Sequence of chain 1.A:
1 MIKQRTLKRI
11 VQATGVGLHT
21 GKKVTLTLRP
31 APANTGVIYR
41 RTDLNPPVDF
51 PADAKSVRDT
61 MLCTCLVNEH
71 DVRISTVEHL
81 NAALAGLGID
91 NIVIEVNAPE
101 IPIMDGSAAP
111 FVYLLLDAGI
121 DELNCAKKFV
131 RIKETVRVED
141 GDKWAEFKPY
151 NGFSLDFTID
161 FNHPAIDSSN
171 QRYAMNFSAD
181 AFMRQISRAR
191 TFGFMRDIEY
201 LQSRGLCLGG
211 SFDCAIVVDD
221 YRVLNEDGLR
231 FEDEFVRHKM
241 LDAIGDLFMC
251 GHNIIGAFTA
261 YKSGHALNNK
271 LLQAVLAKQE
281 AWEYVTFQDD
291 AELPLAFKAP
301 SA

Binding-site contacts:
Ligand atom C17 contacts residue SER211 of chain 1.A at 3.4 Å.
Ligand atom C15 contacts residue GLY210 of chain 1.A at 3.4 Å.
Ligand atom C12 contacts residue ILE198 of chain 1.A at 3.6 Å (hydrophobic).
Ligand atom C21 contacts residue GLN202 of chain 1.A at 3.5 Å.
Ligand atom C05 contacts residue THR191 of chain 1.A at 3.6 Å.
Ligand atom C28 contacts residue THR191 of chain 1.A at 3.5 Å.
Ligand atom O04 contacts residue ASP242 of chain 1.A at 2.7 Å (salt-bridge).
Ligand atom C14 contacts residue ILE198 of chain 1.A at 3.3 Å (hydrophobic).
Ligand atom C21 contacts residue GLY210 of chain 1.A at 3.3 Å.
Ligand atom C28 contacts residue PHE192 of chain 1.A at 3.6 Å (hydrophobic).
Ligand atom O01 contacts residue ZN1 of chain 1.B at 2.4 Å.
Ligand atom O01 contacts residue HIS238 of chain 1.A at 3.3 Å (h-bond).
Ligand atom N03 contacts residue ASP242 of chain 1.A at 3.1 Å (salt-bridge).
Ligand atom C29 contacts residue LEU62 of chain 1.A at 2.8 Å (hydrophobic).
Ligand atom C02 contacts residue THR191 of chain 1.A at 3.2 Å.
Ligand atom O01 contacts residue THR191 of chain 1.A at 2.2 Å (h-bond).
Ligand atom C14 contacts residue SER211 of chain 1.A at 3.6 Å.
Ligand atom C16 contacts residue GLY210 of chain 1.A at 3.6 Å.
Ligand atom N06 contacts residue THR191 of chain 1.A at 2.9 Å (h-bond).
Ligand atom C17 contacts residue PHE212 of chain 1.A at 3.5 Å (hydrophobic).
Ligand atom C24 contacts residue PHE192 of chain 1.A at 3.4 Å (hydrophobic).
Ligand atom C15 contacts residue ILE198 of chain 1.A at 3.5 Å (hydrophobic).
Ligand atom O04 contacts residue HIS79 of chain 1.A at 3.1 Å (h-bond).
Ligand atom N03 contacts residue HIS265 of chain 1.A at 2.9 Å (h-bond).
Ligand atom C02 contacts residue ASP242 of chain 1.A at 3.6 Å.
Ligand atom O01 contacts residue HIS79 of chain 1.A at 3.6 Å.
Ligand atom O04 contacts residue ZN1 of chain 1.B at 2.0 Å.
Ligand atom O27 contacts residue ASP242 of chain 1.A at 3.7 Å.
Ligand atom N03 contacts residue ZN1 of chain 1.B at 2.9 Å.
Ligand atom C21 contacts residue ILE198 of chain 1.A at 3.6 Å (hydrophobic).
Ligand atom O04 contacts residue GLU78 of chain 1.A at 3.1 Å (salt-bridge).
Ligand atom C16 contacts residue SER211 of chain 1.A at 3.5 Å.
Ligand atom C14 contacts residue GLY210 of chain 1.A at 3.5 Å.
Ligand atom C08 contacts residue THR191 of chain 1.A at 3.4 Å.
Ligand atom C07 contacts residue THR191 of chain 1.A at 3.2 Å.
Ligand atom O04 contacts residue HIS265 of chain 1.A at 2.9 Å (h-bond).
Ligand atom C02 contacts residue ZN1 of chain 1.B at 2.9 Å.
Ligand atom C15 contacts residue SER211 of chain 1.A at 3.3 Å.
Ligand atom C13 contacts residue ILE198 of chain 1.A at 3.3 Å (hydrophobic).
Ligand atom O27 contacts residue SO41 of chain 1.E at 3.3 Å (h-bond).

A protein and the small-molecule ligand that binds it are described below.
Small molecule (SMILES): C[C@@H](O)[C@](C)(NC(=O)c1ccc(C#CC#Cc2ccc(N)cc2)cc1)C(=O)N=O